This protein binds this small molecule.
Small molecule (SMILES): O=P(O)(O)OC[C@H]1O[C@](O)(COP(=O)(O)O)[C@@H](O)[C@@H]1O

Binding-site contacts:
Ligand atom O3 contacts residue ARG432 of chain 1.F at 3.0 Å (salt-bridge).
Ligand atom O2 contacts residue GLY430 of chain 1.F at 3.5 Å (h-bond).
Ligand atom O5P contacts residue THR349 of chain 1.F at 3.3 Å (h-bond).
Ligand atom O3 contacts residue TRP398 of chain 1.F at 3.6 Å.
Ligand atom O5P contacts residue THR348 of chain 1.F at 3.7 Å.
Ligand atom C3 contacts residue GLY434 of chain 1.F at 3.5 Å.
Ligand atom O3P contacts residue TRP398 of chain 1.F at 2.8 Å (h-bond).
Ligand atom O6 contacts residue SER435 of chain 1.F at 3.7 Å.
Ligand atom O2P contacts residue ARG405 of chain 1.F at 2.6 Å (salt-bridge).
Ligand atom P2 contacts residue THR349 of chain 1.F at 3.7 Å.
Ligand atom P2 contacts residue THR348 of chain 1.F at 3.5 Å.
Ligand atom C5 contacts residue GLY434 of chain 1.F at 3.4 Å.
Ligand atom P2 contacts residue SER435 of chain 1.F at 3.8 Å.
Ligand atom O5P contacts residue THR350 of chain 1.F at 2.7 Å (h-bond).
Ligand atom O2 contacts residue LEU347 of chain 1.F at 3.4 Å.
Ligand atom C6 contacts residue THR438 of chain 1.F at 3.5 Å.
Ligand atom O6 contacts residue THR349 of chain 1.F at 3.2 Å (h-bond).
Ligand atom O2P contacts residue THR349 of chain 1.F at 3.8 Å.
Ligand atom O3P contacts residue ARG405 of chain 1.F at 2.8 Å (salt-bridge).
Ligand atom O4 contacts residue GLY436 of chain 1.F at 3.7 Å.
Ligand atom O6P contacts residue SER353 of chain 1.F at 2.6 Å (h-bond).
Ligand atom O6P contacts residue THR348 of chain 1.F at 2.5 Å (h-bond).
Ligand atom C6 contacts residue SER353 of chain 1.F at 3.8 Å.
Ligand atom O5 contacts residue LEU347 of chain 1.F at 3.7 Å.
Ligand atom O1 contacts residue GLY434 of chain 1.F at 3.8 Å.
Ligand atom C6 contacts residue LEU347 of chain 1.F at 3.5 Å (hydrophobic).
Ligand atom C4 contacts residue GLY434 of chain 1.F at 3.3 Å.
Ligand atom O4 contacts residue GLY434 of chain 1.F at 2.5 Å (h-bond).
Ligand atom O1P contacts residue GLY434 of chain 1.F at 2.9 Å (h-bond).
Ligand atom O5P contacts residue SER435 of chain 1.F at 3.1 Å (h-bond).
Ligand atom O4P contacts residue SER435 of chain 1.F at 3.3 Å (h-bond).
Ligand atom O4 contacts residue THR438 of chain 1.F at 3.6 Å (h-bond).
Ligand atom O4 contacts residue TYR437 of chain 1.F at 2.9 Å (h-bond).
Ligand atom C3 contacts residue ARG432 of chain 1.F at 3.5 Å.
Ligand atom P2 contacts residue SER353 of chain 1.F at 3.6 Å.
Ligand atom P1 contacts residue ARG405 of chain 1.F at 3.6 Å.
Ligand atom O4P contacts residue SER353 of chain 1.F at 3.6 Å.
Ligand atom O4P contacts residue GLY436 of chain 1.F at 2.9 Å (h-bond).
Ligand atom O3 contacts residue GLY430 of chain 1.F at 3.1 Å.
Ligand atom O6 contacts residue THR348 of chain 1.F at 3.8 Å.

Sequence of chain 1.F:
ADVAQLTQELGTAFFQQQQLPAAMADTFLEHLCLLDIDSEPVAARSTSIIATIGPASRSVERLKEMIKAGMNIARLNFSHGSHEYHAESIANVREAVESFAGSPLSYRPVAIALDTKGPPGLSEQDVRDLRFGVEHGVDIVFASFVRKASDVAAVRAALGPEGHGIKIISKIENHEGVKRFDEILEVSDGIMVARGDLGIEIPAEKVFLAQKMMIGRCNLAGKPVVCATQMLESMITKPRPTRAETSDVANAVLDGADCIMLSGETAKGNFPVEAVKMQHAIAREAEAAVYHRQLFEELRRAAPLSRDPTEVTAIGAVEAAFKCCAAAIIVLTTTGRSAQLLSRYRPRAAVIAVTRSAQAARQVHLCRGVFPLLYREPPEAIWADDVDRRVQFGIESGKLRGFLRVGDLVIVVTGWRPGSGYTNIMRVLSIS